Sequence of chain 1.A:
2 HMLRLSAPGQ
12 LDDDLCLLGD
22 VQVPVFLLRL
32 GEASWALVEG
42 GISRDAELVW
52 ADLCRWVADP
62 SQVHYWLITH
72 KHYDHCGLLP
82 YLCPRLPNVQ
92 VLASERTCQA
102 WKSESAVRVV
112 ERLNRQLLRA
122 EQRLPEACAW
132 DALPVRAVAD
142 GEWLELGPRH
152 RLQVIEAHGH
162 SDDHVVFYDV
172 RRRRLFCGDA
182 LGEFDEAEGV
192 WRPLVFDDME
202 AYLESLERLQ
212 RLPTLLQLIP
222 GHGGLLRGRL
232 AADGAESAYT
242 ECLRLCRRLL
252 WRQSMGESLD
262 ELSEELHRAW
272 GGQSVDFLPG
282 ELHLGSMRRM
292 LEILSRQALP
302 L

The small molecule below binds the protein below.
Small molecule (SMILES): Nc1ccccc1C(=O)CC(=O)O

Binding-site contacts:
Ligand atom C11 contacts residue ASP180 of chain 1.A at 3.3 Å.
Ligand atom O13 contacts residue HIS71 of chain 1.A at 3.5 Å (h-bond).
Ligand atom O13 contacts residue HIS161 of chain 1.A at 3.6 Å (h-bond).
Ligand atom C08 contacts residue FE1 of chain 1.C at 3.1 Å.
Ligand atom O13 contacts residue ASP75 of chain 1.A at 3.0 Å (salt-bridge).
Ligand atom C05 contacts residue LEU279 of chain 1.A at 3.8 Å (hydrophobic).
Ligand atom N07 contacts residue GLU184 of chain 1.A at 3.6 Å (salt-bridge).
Ligand atom O09 contacts residue ASP75 of chain 1.A at 3.1 Å (salt-bridge).
Ligand atom O09 contacts residue FE1 of chain 1.C at 2.2 Å.
Ligand atom C06 contacts residue LEU279 of chain 1.A at 3.5 Å (hydrophobic).
Ligand atom O13 contacts residue ASP180 of chain 1.A at 2.6 Å (salt-bridge).
Ligand atom O13 contacts residue FE1 of chain 1.C at 2.3 Å.
Ligand atom O13 contacts residue HIS73 of chain 1.A at 3.2 Å (h-bond).
Ligand atom O09 contacts residue HIS223 of chain 1.A at 2.9 Å (h-bond).
Ligand atom O09 contacts residue ASP180 of chain 1.A at 3.3 Å (salt-bridge).
Ligand atom C06 contacts residue PHE197 of chain 1.A at 3.6 Å (hydrophobic).
Ligand atom O12 contacts residue PHE197 of chain 1.A at 3.5 Å.
Ligand atom C05 contacts residue LEU195 of chain 1.A at 3.7 Å (hydrophobic).
Ligand atom O12 contacts residue FE1 of chain 1.B at 2.5 Å.
Ligand atom C11 contacts residue ASP75 of chain 1.A at 3.6 Å.
Ligand atom C11 contacts residue FE1 of chain 1.B at 2.5 Å.
Ligand atom C11 contacts residue HIS161 of chain 1.A at 3.6 Å.
Ligand atom O12 contacts residue HIS161 of chain 1.A at 2.9 Å (h-bond).
Ligand atom C11 contacts residue FE1 of chain 1.C at 3.0 Å.
Ligand atom C10 contacts residue ASP75 of chain 1.A at 3.2 Å.
Ligand atom O12 contacts residue ASP180 of chain 1.A at 3.8 Å.
Ligand atom C11 contacts residue HIS73 of chain 1.A at 3.3 Å.
Ligand atom C04 contacts residue GLU184 of chain 1.A at 3.5 Å.
Ligand atom C04 contacts residue LEU195 of chain 1.A at 3.7 Å (hydrophobic).
Ligand atom N07 contacts residue HIS223 of chain 1.A at 3.8 Å.
Ligand atom C08 contacts residue ASP75 of chain 1.A at 3.5 Å.
Ligand atom O13 contacts residue FE1 of chain 1.B at 1.9 Å.
Ligand atom C10 contacts residue FE1 of chain 1.C at 3.4 Å.
Ligand atom C02 contacts residue LEU279 of chain 1.A at 3.8 Å (hydrophobic).
Ligand atom O12 contacts residue HIS73 of chain 1.A at 2.9 Å (h-bond).
Ligand atom C01 contacts residue PHE197 of chain 1.A at 3.5 Å (hydrophobic).
Ligand atom N07 contacts residue PHE278 of chain 1.A at 3.8 Å.
Ligand atom O13 contacts residue HIS76 of chain 1.A at 3.2 Å (h-bond).
Ligand atom C01 contacts residue LEU279 of chain 1.A at 3.7 Å (hydrophobic).
Ligand atom C05 contacts residue HIS284 of chain 1.A at 3.3 Å.